A small-molecule ligand and the protein it binds are described below.
Small molecule (SMILES): [H]/N=C(\N)N[C@H]1C=C(C(=O)O)O[C@@H]([C@H](O)[C@H](O)CO)[C@@H]1NC(C)=O

Sequence of chain 4.A:
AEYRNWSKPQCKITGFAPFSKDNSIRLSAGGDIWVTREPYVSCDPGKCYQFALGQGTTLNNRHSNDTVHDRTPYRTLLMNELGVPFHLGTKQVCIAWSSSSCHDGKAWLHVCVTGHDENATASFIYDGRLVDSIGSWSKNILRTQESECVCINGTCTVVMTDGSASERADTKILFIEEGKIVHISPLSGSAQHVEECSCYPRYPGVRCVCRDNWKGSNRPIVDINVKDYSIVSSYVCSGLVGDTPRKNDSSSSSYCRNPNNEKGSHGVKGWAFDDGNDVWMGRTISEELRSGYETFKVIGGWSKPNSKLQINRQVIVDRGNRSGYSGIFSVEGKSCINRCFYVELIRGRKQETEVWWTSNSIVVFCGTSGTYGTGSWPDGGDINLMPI

Binding-site contacts:
Ligand atom O1A contacts residue ARG118 of chain 4.A at 2.9 Å (salt-bridge).
Ligand atom O9 contacts residue GLU276 of chain 4.A at 2.5 Å (salt-bridge).
Ligand atom C9 contacts residue GLU276 of chain 4.A at 3.3 Å.
Ligand atom O6 contacts residue TYR406 of chain 4.A at 3.2 Å (h-bond).
Ligand atom O1A contacts residue TYR406 of chain 4.A at 3.4 Å (h-bond).
Ligand atom NH2 contacts residue TRP178 of chain 4.A at 3.2 Å (h-bond).
Ligand atom NH2 contacts residue GLU227 of chain 4.A at 2.9 Å (salt-bridge).
Ligand atom O1B contacts residue ARG371 of chain 4.A at 2.8 Å (salt-bridge).
Ligand atom C1 contacts residue ARG371 of chain 4.A at 3.5 Å.
Ligand atom NH1 contacts residue ARG156 of chain 4.A at 3.4 Å (salt-bridge).
Ligand atom CZ contacts residue GLU119 of chain 4.A at 3.6 Å.
Ligand atom C9 contacts residue ASN294 of chain 4.A at 3.7 Å.
Ligand atom O8 contacts residue GLU276 of chain 4.A at 2.7 Å (salt-bridge).
Ligand atom C1 contacts residue TYR406 of chain 4.A at 3.0 Å (hydrophobic).
Ligand atom O10 contacts residue ASP151 of chain 4.A at 3.4 Å.
Ligand atom C6 contacts residue TYR406 of chain 4.A at 3.6 Å (hydrophobic).
Ligand atom C9 contacts residue ALA246 of chain 4.A at 3.6 Å (hydrophobic).
Ligand atom C8 contacts residue ARG292 of chain 4.A at 3.6 Å.
Ligand atom C4 contacts residue TYR406 of chain 4.A at 3.7 Å (hydrophobic).
Ligand atom NE contacts residue GLU119 of chain 4.A at 3.3 Å (salt-bridge).
Ligand atom O8 contacts residue ARG292 of chain 4.A at 3.5 Å.
Ligand atom NE contacts residue ASP151 of chain 4.A at 2.9 Å (salt-bridge).
Ligand atom C3 contacts residue ASP151 of chain 4.A at 3.2 Å.
Ligand atom C3 contacts residue GLU119 of chain 4.A at 3.6 Å.
Ligand atom O1A contacts residue ARG371 of chain 4.A at 2.9 Å (salt-bridge).
Ligand atom CZ contacts residue TRP178 of chain 4.A at 3.5 Å (hydrophobic).
Ligand atom C6 contacts residue GLU277 of chain 4.A at 3.5 Å.
Ligand atom C4 contacts residue ASP151 of chain 4.A at 3.5 Å.
Ligand atom C8 contacts residue GLU276 of chain 4.A at 3.6 Å.
Ligand atom C3 contacts residue TYR406 of chain 4.A at 3.1 Å (hydrophobic).
Ligand atom C2 contacts residue TYR406 of chain 4.A at 2.7 Å (hydrophobic).
Ligand atom O1B contacts residue TYR406 of chain 4.A at 3.4 Å (h-bond).
Ligand atom O10 contacts residue ARG152 of chain 4.A at 2.9 Å (salt-bridge).
Ligand atom O8 contacts residue GLU277 of chain 4.A at 3.7 Å.
Ligand atom NH1 contacts residue TRP178 of chain 4.A at 2.9 Å (h-bond).
Ligand atom O9 contacts residue ARG224 of chain 4.A at 3.4 Å (salt-bridge).
Ligand atom NH1 contacts residue ASP151 of chain 4.A at 3.0 Å (salt-bridge).
Ligand atom C11 contacts residue TRP178 of chain 4.A at 3.8 Å (hydrophobic).
Ligand atom O1B contacts residue ARG292 of chain 4.A at 3.3 Å (salt-bridge).
Ligand atom O9 contacts residue ALA246 of chain 4.A at 3.4 Å.